Binding-site contacts:
Ligand atom C6 contacts residue HIS1098 of chain 1.A at 4.4 Å.
Ligand atom C2 contacts residue HIS1098 of chain 1.A at 4.3 Å.
Ligand atom O6 contacts residue PHE1100 of chain 1.A at 4.3 Å.
Ligand atom C3 contacts residue HIS1098 of chain 1.A at 3.8 Å.
Ligand atom O5 contacts residue PHE1100 of chain 1.A at 4.0 Å.
Ligand atom C3 contacts residue THR1097 of chain 1.A at 4.2 Å.
Ligand atom C4 contacts residue HIS1098 of chain 1.A at 4.0 Å.
Ligand atom C7 contacts residue ASN1095 of chain 1.A at 3.5 Å.
Ligand atom O6 contacts residue HIS1098 of chain 1.A at 4.5 Å.
Ligand atom C2 contacts residue THR1097 of chain 1.A at 4.3 Å.
Ligand atom C2 contacts residue ASN1095 of chain 1.A at 2.5 Å.
Ligand atom C8 contacts residue ASN1095 of chain 1.A at 3.8 Å.
Ligand atom C1 contacts residue ASN1095 of chain 1.A at 1.4 Å.
Ligand atom C6 contacts residue PHE1100 of chain 1.A at 3.8 Å (hydrophobic).
Ligand atom N2 contacts residue ASN1095 of chain 1.A at 2.9 Å (h-bond).
Ligand atom C5 contacts residue ASN1095 of chain 1.A at 3.6 Å.
Ligand atom O7 contacts residue HIS1098 of chain 1.A at 4.2 Å.
Ligand atom N2 contacts residue THR1097 of chain 1.A at 3.8 Å.
Ligand atom O7 contacts residue ASN1095 of chain 1.A at 3.8 Å.
Ligand atom C4 contacts residue ASN1095 of chain 1.A at 4.2 Å.
Ligand atom O4 contacts residue HIS1098 of chain 1.A at 3.6 Å.
Ligand atom C7 contacts residue HIS1098 of chain 1.A at 4.2 Å.
Ligand atom C1 contacts residue HIS1098 of chain 1.A at 3.7 Å.
Ligand atom C5 contacts residue HIS1098 of chain 1.A at 3.4 Å.
Ligand atom C3 contacts residue ASN1095 of chain 1.A at 3.8 Å.
Ligand atom C8 contacts residue HIS1098 of chain 1.A at 4.2 Å.
Ligand atom C1 contacts residue THR1097 of chain 1.A at 4.3 Å.
Ligand atom C5 contacts residue PHE1100 of chain 1.A at 4.3 Å (hydrophobic).
Ligand atom O5 contacts residue ASN1095 of chain 1.A at 2.4 Å (h-bond).
Ligand atom O5 contacts residue HIS1098 of chain 1.A at 3.9 Å.

Sequence of chain 1.A:
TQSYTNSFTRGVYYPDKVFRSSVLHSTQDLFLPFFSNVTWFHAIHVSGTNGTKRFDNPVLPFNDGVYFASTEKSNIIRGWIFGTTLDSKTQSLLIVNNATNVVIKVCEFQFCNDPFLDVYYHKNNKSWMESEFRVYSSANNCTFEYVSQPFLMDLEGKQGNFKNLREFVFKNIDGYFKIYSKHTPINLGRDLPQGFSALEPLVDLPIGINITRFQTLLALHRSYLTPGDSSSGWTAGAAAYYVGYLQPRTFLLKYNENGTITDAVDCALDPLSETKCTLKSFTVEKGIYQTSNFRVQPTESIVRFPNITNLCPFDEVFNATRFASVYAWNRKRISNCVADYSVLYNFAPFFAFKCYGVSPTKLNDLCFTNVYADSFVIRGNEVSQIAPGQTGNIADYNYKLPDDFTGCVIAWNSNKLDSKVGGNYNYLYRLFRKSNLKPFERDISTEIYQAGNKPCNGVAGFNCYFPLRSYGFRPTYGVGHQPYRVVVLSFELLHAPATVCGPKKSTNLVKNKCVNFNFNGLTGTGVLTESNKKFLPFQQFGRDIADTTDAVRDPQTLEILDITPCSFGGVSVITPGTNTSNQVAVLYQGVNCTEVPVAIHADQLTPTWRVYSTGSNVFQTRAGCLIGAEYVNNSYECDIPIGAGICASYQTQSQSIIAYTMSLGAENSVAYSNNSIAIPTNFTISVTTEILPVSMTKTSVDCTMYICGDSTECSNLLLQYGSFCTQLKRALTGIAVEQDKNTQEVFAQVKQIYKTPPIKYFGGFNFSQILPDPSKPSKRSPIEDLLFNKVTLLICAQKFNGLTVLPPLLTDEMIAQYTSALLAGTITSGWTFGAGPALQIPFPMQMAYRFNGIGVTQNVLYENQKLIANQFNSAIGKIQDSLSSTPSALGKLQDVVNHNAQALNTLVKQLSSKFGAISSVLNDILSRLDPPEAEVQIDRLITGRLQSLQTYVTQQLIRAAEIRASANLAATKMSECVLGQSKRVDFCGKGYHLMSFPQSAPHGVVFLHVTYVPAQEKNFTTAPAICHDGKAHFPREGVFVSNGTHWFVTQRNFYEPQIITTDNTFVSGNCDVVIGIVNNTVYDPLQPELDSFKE

The small molecule below binds the protein below.
Small molecule (SMILES): CC(=O)N[C@H]1[C@H](O[C@H]2[C@H](O)[C@@H](NC(C)=O)CO[C@@H]2CO)O[C@H](CO)[C@@H](O)[C@@H]1O